Binding-site contacts:
Ligand atom C8 contacts residue VAL656 of chain 1.A at 4.1 Å (hydrophobic).
Ligand atom C2 contacts residue ASN657 of chain 1.A at 2.5 Å.
Ligand atom O5 contacts residue ASN657 of chain 1.A at 2.4 Å (h-bond).
Ligand atom C5 contacts residue ASN657 of chain 1.A at 3.7 Å.
Ligand atom C8 contacts residue ASN657 of chain 1.A at 4.0 Å.
Ligand atom C1 contacts residue ASN657 of chain 1.A at 1.4 Å.
Ligand atom O7 contacts residue ASN657 of chain 1.A at 3.9 Å.
Ligand atom C3 contacts residue ASN657 of chain 1.A at 3.8 Å.
Ligand atom N2 contacts residue ASN657 of chain 1.A at 2.9 Å (h-bond).
Ligand atom C7 contacts residue ASN657 of chain 1.A at 3.6 Å.
Ligand atom C4 contacts residue ASN657 of chain 1.A at 4.2 Å.
Ligand atom C7 contacts residue HIS655 of chain 1.A at 4.3 Å.
Ligand atom C8 contacts residue HIS655 of chain 1.A at 3.2 Å.

Sequence of chain 1.A:
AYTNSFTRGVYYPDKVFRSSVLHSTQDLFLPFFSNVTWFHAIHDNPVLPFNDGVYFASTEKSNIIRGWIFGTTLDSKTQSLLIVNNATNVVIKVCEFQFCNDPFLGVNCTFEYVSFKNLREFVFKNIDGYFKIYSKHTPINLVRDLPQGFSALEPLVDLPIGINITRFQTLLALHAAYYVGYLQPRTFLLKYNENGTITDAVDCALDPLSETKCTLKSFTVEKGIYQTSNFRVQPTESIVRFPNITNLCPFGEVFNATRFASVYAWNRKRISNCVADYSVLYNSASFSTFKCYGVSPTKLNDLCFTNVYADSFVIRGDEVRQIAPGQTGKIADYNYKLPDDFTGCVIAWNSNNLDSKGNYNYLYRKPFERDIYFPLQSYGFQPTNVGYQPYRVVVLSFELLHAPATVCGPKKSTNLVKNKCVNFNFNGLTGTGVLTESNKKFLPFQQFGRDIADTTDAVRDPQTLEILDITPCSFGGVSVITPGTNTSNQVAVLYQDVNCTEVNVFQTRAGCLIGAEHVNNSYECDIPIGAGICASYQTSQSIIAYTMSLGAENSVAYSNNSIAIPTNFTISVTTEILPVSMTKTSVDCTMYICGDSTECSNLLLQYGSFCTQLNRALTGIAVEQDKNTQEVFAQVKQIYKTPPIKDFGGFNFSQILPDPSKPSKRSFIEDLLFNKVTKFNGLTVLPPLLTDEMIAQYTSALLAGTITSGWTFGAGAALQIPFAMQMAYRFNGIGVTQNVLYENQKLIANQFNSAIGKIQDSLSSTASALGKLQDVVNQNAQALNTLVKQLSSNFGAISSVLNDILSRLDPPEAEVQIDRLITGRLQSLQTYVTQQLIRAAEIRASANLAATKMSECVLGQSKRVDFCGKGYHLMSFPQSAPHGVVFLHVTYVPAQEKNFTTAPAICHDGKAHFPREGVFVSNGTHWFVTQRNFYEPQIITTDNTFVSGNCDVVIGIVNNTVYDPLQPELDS

A small-molecule ligand and the protein it binds are described below.
Small molecule (SMILES): CC(=O)N[C@@H]1[C@@H](O)[C@H](O)[C@@H](CO)O[C@H]1O